Sequence of chain 1.I:
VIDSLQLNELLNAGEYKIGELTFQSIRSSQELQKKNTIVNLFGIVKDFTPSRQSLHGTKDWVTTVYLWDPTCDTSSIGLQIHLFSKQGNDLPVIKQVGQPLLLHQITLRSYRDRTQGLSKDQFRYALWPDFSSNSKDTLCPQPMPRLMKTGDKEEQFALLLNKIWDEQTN

Binding-site contacts:
Ligand atom OP1 contacts residue ARG58 of chain 1.I at 3.4 Å (salt-bridge).
Ligand atom P contacts residue LEU61 of chain 1.I at 3.6 Å.
Ligand atom N3 contacts residue THR64 of chain 1.I at 3.0 Å (h-bond).
Ligand atom O4 contacts residue LYS92 of chain 1.I at 3.3 Å (salt-bridge).
Ligand atom N3 contacts residue HIS88 of chain 1.I at 3.3 Å (h-bond).
Ligand atom O3' contacts residue ARG58 of chain 1.I at 3.1 Å (salt-bridge).
Ligand atom O6 contacts residue ASP127 of chain 1.I at 2.8 Å (salt-bridge).
Ligand atom O2 contacts residue THR64 of chain 1.I at 3.0 Å (h-bond).
Ligand atom C5 contacts residue PHE90 of chain 1.I at 3.6 Å (hydrophobic).
Ligand atom O6 contacts residue LYS126 of chain 1.I at 3.2 Å.
Ligand atom OP1 contacts residue HIS62 of chain 1.I at 3.3 Å (h-bond).
Ligand atom N3 contacts residue PHE90 of chain 1.I at 3.5 Å.
Ligand atom C8 contacts residue LYS126 of chain 1.I at 3.5 Å.
Ligand atom N3 contacts residue GLN122 of chain 1.I at 3.0 Å (h-bond).
Ligand atom O3' contacts residue SER60 of chain 1.I at 3.2 Å.
Ligand atom C2 contacts residue SER125 of chain 1.I at 3.5 Å.
Ligand atom C6 contacts residue TYR117 of chain 1.I at 3.4 Å (hydrophobic).
Ligand atom N4 contacts residue GLN122 of chain 1.I at 3.1 Å (h-bond).
Ligand atom O2 contacts residue SER60 of chain 1.I at 3.6 Å (h-bond).
Ligand atom N1 contacts residue SER125 of chain 1.I at 2.7 Å (h-bond).
Ligand atom OP1 contacts residue SER60 of chain 1.I at 3.1 Å.
Ligand atom N1 contacts residue ARG115 of chain 1.I at 3.3 Å (salt-bridge).
Ligand atom N3 contacts residue PHE90 of chain 1.I at 3.5 Å.
Ligand atom OP1 contacts residue LEU61 of chain 1.I at 2.2 Å (h-bond).
Ligand atom C2 contacts residue ASP66 of chain 1.I at 3.2 Å.
Ligand atom O2 contacts residue GLN86 of chain 1.I at 3.4 Å (h-bond).
Ligand atom C5 contacts residue LYS126 of chain 1.I at 3.5 Å.
Ligand atom O6 contacts residue THR113 of chain 1.I at 2.9 Å (h-bond).
Ligand atom O2 contacts residue ASP66 of chain 1.I at 2.9 Å (salt-bridge).
Ligand atom O3' contacts residue HIS62 of chain 1.I at 3.6 Å (h-bond).
Ligand atom N1 contacts residue ASP127 of chain 1.I at 3.5 Å (salt-bridge).
Ligand atom P contacts residue ARG58 of chain 1.I at 3.6 Å.
Ligand atom N3 contacts residue ASP66 of chain 1.I at 2.7 Å (salt-bridge).
Ligand atom N3 contacts residue HIS88 of chain 1.I at 3.4 Å.
Ligand atom C2 contacts residue PHE90 of chain 1.I at 3.6 Å (hydrophobic).
Ligand atom O2 contacts residue GLY63 of chain 1.I at 3.0 Å.
Ligand atom N7 contacts residue LYS126 of chain 1.I at 2.5 Å (salt-bridge).
Ligand atom O2 contacts residue HIS88 of chain 1.I at 3.5 Å (h-bond).
Ligand atom N4 contacts residue ARG115 of chain 1.I at 3.3 Å (salt-bridge).
Ligand atom N2 contacts residue SER125 of chain 1.I at 3.3 Å (h-bond).

The protein below binds the small molecule below.
Small molecule (SMILES): Cc1cn([C@H]2C[C@H](O[P](=O)(O)OC[C@H]3O[C@@H](n4cnc5c(N)ncnc54)C[C@@H]3O[P](=O)(O)OC[C@H]3O[C@@H](n4ccc(N)nc4=O)C[C@@H]3O)[C@@H](CO[P](=O)(O)O[C@H]3C[C@H](n4cc(C)c(=O)[nH]c4=O)O[C@@H]3CO[P](=O)(O)O[C@H]3C[C@H](n4cnc5c(=O)nc(N)[nH]c54)O[C@@H]3CO[P](=O)(O)O[C@H]3C[C@H](n4cnc5c(=O)nc(N)[nH]c54)O[C@@H]3CO)O2)c(=O)[nH]c1=O